Binding-site contacts:
Ligand atom C2 contacts residue ASN528 of chain 1.D at 2.6 Å.
Ligand atom C3 contacts residue SER402 of chain 1.D at 4.3 Å.
Ligand atom C8 contacts residue ASN528 of chain 1.D at 3.4 Å.
Ligand atom O3 contacts residue SER402 of chain 1.D at 3.3 Å.
Ligand atom N2 contacts residue SER527 of chain 1.D at 4.3 Å.
Ligand atom C8 contacts residue LYS398 of chain 1.D at 4.0 Å.
Ligand atom C5 contacts residue ASN528 of chain 1.D at 3.7 Å.
Ligand atom C1 contacts residue ASN528 of chain 1.D at 1.5 Å.
Ligand atom O7 contacts residue SER402 of chain 1.D at 4.3 Å.
Ligand atom C4 contacts residue SER402 of chain 1.D at 4.5 Å.
Ligand atom O5 contacts residue ASN528 of chain 1.D at 2.5 Å (h-bond).
Ligand atom C4 contacts residue ASN528 of chain 1.D at 4.3 Å.
Ligand atom C3 contacts residue ASN528 of chain 1.D at 3.9 Å.
Ligand atom C6 contacts residue SER402 of chain 1.D at 4.2 Å.
Ligand atom C7 contacts residue SER402 of chain 1.D at 4.3 Å.
Ligand atom C8 contacts residue SER527 of chain 1.D at 4.1 Å.
Ligand atom N2 contacts residue ASN528 of chain 1.D at 2.4 Å (h-bond).
Ligand atom O7 contacts residue ASN528 of chain 1.D at 3.5 Å (h-bond).
Ligand atom C7 contacts residue ASN528 of chain 1.D at 2.8 Å.
Ligand atom C8 contacts residue ASP525 of chain 1.D at 3.3 Å.
Ligand atom O5 contacts residue SER402 of chain 1.D at 4.3 Å.

The small molecule below binds the protein below.
Small molecule (SMILES): CC(=O)N[C@H]1[C@H](O[C@H]2[C@H](O)[C@@H](NC(C)=O)CO[C@@H]2CO)O[C@H](CO)[C@@H](O)[C@@H]1O

Sequence of chain 1.D:
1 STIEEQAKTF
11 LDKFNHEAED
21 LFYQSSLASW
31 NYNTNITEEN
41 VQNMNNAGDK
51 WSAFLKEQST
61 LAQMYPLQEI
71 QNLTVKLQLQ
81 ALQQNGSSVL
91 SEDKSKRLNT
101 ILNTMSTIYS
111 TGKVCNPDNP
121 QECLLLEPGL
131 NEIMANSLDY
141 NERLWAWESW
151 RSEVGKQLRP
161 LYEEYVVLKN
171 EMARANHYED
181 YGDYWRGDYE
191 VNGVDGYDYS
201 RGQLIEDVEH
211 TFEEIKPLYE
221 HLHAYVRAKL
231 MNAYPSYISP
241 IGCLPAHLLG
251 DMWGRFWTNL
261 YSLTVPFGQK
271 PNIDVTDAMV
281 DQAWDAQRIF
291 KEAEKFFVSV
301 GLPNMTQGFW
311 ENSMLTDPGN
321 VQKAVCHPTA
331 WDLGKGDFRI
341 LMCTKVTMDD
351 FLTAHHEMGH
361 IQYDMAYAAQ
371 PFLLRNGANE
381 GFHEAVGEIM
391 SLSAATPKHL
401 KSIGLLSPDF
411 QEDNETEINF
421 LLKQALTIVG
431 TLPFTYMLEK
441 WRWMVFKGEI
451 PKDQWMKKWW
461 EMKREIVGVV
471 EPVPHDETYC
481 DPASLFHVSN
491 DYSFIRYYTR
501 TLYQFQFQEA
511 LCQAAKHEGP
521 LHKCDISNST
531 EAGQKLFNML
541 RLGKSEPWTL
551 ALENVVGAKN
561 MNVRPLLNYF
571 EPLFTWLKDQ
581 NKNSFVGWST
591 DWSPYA